Sequence of chain 1.A:
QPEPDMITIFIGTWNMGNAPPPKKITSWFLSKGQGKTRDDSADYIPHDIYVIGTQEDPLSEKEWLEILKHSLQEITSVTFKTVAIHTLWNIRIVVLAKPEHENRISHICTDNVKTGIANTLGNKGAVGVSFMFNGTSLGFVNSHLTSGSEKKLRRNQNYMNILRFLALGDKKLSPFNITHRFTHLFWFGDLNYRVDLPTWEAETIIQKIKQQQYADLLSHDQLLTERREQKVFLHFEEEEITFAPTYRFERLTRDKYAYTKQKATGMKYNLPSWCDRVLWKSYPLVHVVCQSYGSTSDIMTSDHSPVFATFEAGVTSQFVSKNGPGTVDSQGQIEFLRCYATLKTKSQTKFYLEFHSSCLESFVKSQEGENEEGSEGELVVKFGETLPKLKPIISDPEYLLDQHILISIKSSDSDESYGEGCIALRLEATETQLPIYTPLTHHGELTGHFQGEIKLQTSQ

A protein and the small-molecule ligand that binds it are described below.
Small molecule (SMILES): C[C@@H](c1ccccc1F)N1CCNCC1

Binding-site contacts:
Ligand atom F15 contacts residue ARG230 of chain 1.A at 3.4 Å.
Ligand atom C10 contacts residue ARG231 of chain 1.A at 3.7 Å.
Ligand atom C11 contacts residue ARG231 of chain 1.A at 3.3 Å.
Ligand atom N06 contacts residue PHE239 of chain 1.A at 4.2 Å.
Ligand atom C04 contacts residue ARG230 of chain 1.A at 3.8 Å.
Ligand atom C13 contacts residue ARG231 of chain 1.A at 3.9 Å.
Ligand atom C05 contacts residue PHE239 of chain 1.A at 3.3 Å (hydrophobic).
Ligand atom C09 contacts residue ARG230 of chain 1.A at 4.5 Å.
Ligand atom C01 contacts residue ARG231 of chain 1.A at 4.3 Å.
Ligand atom C05 contacts residue ARG230 of chain 1.A at 3.8 Å.
Ligand atom C12 contacts residue ARG231 of chain 1.A at 3.7 Å.
Ligand atom C14 contacts residue ARG231 of chain 1.A at 4.1 Å.
Ligand atom F15 contacts residue ARG231 of chain 1.A at 3.5 Å.
Ligand atom C12 contacts residue LEU227 of chain 1.A at 4.1 Å (hydrophobic).
Ligand atom C09 contacts residue ARG231 of chain 1.A at 4.4 Å.
Ligand atom C05 contacts residue GLU240 of chain 1.A at 3.4 Å.
Ligand atom C12 contacts residue ARG230 of chain 1.A at 4.1 Å.
Ligand atom C04 contacts residue PHE239 of chain 1.A at 4.1 Å (hydrophobic).
Ligand atom N06 contacts residue GLU240 of chain 1.A at 3.0 Å (salt-bridge).
Ligand atom C13 contacts residue ARG230 of chain 1.A at 4.0 Å.
Ligand atom C13 contacts residue LEU227 of chain 1.A at 3.8 Å (hydrophobic).
Ligand atom C07 contacts residue GLU240 of chain 1.A at 4.0 Å.
Ligand atom C14 contacts residue ARG230 of chain 1.A at 4.3 Å.